The protein below binds the small molecule below.
Small molecule (SMILES): CC(=O)N[C@H]1[C@H](O[C@H]2[C@H](O)[C@@H](NC(C)=O)CO[C@@H]2CO[C@H]2O[C@@H](C)[C@@H](O)[C@@H](O)[C@@H]2O)O[C@H](CO)[C@@H](O)[C@@H]1O

Binding-site contacts:
Ligand atom C7 contacts residue ASN196 of chain 1.B at 3.3 Å.
Ligand atom C3 contacts residue ASN196 of chain 1.B at 3.6 Å.
Ligand atom C8 contacts residue ASN196 of chain 1.B at 3.7 Å.
Ligand atom O4 contacts residue ILE240 of chain 1.B at 3.6 Å (h-bond).
Ligand atom C4 contacts residue ASN196 of chain 1.B at 4.0 Å.
Ligand atom N2 contacts residue ASN196 of chain 1.B at 2.8 Å (h-bond).
Ligand atom C5 contacts residue ILE240 of chain 1.B at 4.2 Å (hydrophobic).
Ligand atom C5 contacts residue ASN196 of chain 1.B at 3.6 Å.
Ligand atom C2 contacts residue ASN196 of chain 1.B at 2.2 Å.
Ligand atom C5 contacts residue THR198 of chain 1.B at 3.6 Å.
Ligand atom C1 contacts residue THR198 of chain 1.B at 3.1 Å.
Ligand atom C1 contacts residue ASN196 of chain 1.B at 1.4 Å.
Ligand atom C6 contacts residue ILE240 of chain 1.B at 3.1 Å (hydrophobic).
Ligand atom O5 contacts residue THR198 of chain 1.B at 3.2 Å (h-bond).
Ligand atom O7 contacts residue ASN196 of chain 1.B at 4.1 Å.
Ligand atom C2 contacts residue THR198 of chain 1.B at 4.4 Å.
Ligand atom C6 contacts residue THR198 of chain 1.B at 3.8 Å.
Ligand atom O5 contacts residue ASN196 of chain 1.B at 4.4 Å.
Ligand atom O6 contacts residue THR198 of chain 1.B at 3.5 Å (h-bond).
Ligand atom O5 contacts residue ASN196 of chain 1.B at 2.4 Å (h-bond).

Sequence of chain 1.B:
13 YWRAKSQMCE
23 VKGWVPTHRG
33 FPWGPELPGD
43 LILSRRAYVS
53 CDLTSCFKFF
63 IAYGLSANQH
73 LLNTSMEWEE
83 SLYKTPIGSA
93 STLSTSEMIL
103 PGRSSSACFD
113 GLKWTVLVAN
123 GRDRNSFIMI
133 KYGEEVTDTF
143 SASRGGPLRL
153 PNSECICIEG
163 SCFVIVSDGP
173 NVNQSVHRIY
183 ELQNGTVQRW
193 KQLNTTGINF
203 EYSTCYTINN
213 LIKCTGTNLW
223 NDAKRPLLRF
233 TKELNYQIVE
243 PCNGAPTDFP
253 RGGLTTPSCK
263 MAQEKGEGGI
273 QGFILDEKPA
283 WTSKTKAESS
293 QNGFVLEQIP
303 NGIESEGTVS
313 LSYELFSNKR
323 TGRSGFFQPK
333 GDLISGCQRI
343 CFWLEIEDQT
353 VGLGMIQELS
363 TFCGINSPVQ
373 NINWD